Sequence of chain 1.A:
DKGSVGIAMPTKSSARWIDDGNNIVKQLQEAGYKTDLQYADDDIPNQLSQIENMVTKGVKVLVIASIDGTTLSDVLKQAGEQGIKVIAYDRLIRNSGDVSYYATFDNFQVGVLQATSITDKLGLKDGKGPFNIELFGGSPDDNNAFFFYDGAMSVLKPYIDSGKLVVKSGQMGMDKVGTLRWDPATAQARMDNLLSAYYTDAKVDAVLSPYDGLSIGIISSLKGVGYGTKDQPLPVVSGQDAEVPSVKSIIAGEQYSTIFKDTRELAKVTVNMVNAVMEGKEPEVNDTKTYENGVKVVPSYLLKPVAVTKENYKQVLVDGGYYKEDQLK

The protein below binds the small molecule below.
Small molecule (SMILES): O=C(O)[C@H]1O[C@@H](O)[C@H](O)[C@@H](O)[C@@H]1O

Binding-site contacts:
Ligand atom O4 contacts residue TYR212 of chain 1.A at 3.2 Å.
Ligand atom O3 contacts residue GLN241 of chain 1.A at 4.0 Å.
Ligand atom C1 contacts residue ASN145 of chain 1.A at 4.0 Å.
Ligand atom C6 contacts residue ARG92 of chain 1.A at 3.8 Å.
Ligand atom O5 contacts residue TRP183 of chain 1.A at 3.6 Å.
Ligand atom O3 contacts residue ARG17 of chain 1.A at 2.9 Å (salt-bridge).
Ligand atom C2 contacts residue TRP18 of chain 1.A at 4.0 Å (hydrophobic).
Ligand atom C3 contacts residue ARG17 of chain 1.A at 3.8 Å.
Ligand atom O6A contacts residue SER15 of chain 1.A at 3.9 Å.
Ligand atom C3 contacts residue ASP242 of chain 1.A at 3.7 Å.
Ligand atom O6B contacts residue TRP183 of chain 1.A at 3.8 Å.
Ligand atom C1 contacts residue ASP143 of chain 1.A at 3.2 Å.
Ligand atom C2 contacts residue ASP91 of chain 1.A at 3.3 Å.
Ligand atom O5 contacts residue TRP18 of chain 1.A at 3.7 Å.
Ligand atom O2 contacts residue ASP91 of chain 1.A at 2.6 Å (salt-bridge).
Ligand atom C2 contacts residue ARG17 of chain 1.A at 3.6 Å.
Ligand atom O1 contacts residue ASN145 of chain 1.A at 3.1 Å (h-bond).
Ligand atom O2 contacts residue PHE149 of chain 1.A at 3.7 Å.
Ligand atom O5 contacts residue ARG92 of chain 1.A at 3.1 Å (salt-bridge).
Ligand atom O1 contacts residue ASP143 of chain 1.A at 2.6 Å (salt-bridge).
Ligand atom O5 contacts residue ASP143 of chain 1.A at 3.5 Å (salt-bridge).
Ligand atom O1 contacts residue ARG92 of chain 1.A at 2.9 Å (salt-bridge).
Ligand atom O2 contacts residue ARG17 of chain 1.A at 3.4 Å (salt-bridge).
Ligand atom O6A contacts residue TRP183 of chain 1.A at 3.3 Å.
Ligand atom C5 contacts residue TRP183 of chain 1.A at 3.6 Å (hydrophobic).
Ligand atom O2 contacts residue ASN145 of chain 1.A at 3.2 Å (h-bond).
Ligand atom O6B contacts residue SER15 of chain 1.A at 3.9 Å.
Ligand atom O3 contacts residue ASP242 of chain 1.A at 2.7 Å (salt-bridge).
Ligand atom O6B contacts residue TYR212 of chain 1.A at 3.5 Å.
Ligand atom C1 contacts residue TRP183 of chain 1.A at 3.8 Å (hydrophobic).
Ligand atom C4 contacts residue ASP242 of chain 1.A at 3.3 Å.
Ligand atom O3 contacts residue LYS262 of chain 1.A at 3.0 Å (salt-bridge).
Ligand atom O1 contacts residue ASP91 of chain 1.A at 3.5 Å (salt-bridge).
Ligand atom C3 contacts residue LYS262 of chain 1.A at 3.7 Å.
Ligand atom C2 contacts residue LYS262 of chain 1.A at 3.9 Å.
Ligand atom O6A contacts residue ARG92 of chain 1.A at 2.8 Å (salt-bridge).
Ligand atom C6 contacts residue TRP183 of chain 1.A at 3.5 Å (hydrophobic).
Ligand atom C1 contacts residue ARG92 of chain 1.A at 3.9 Å.
Ligand atom O2 contacts residue LYS262 of chain 1.A at 3.0 Å (salt-bridge).
Ligand atom O4 contacts residue ASP242 of chain 1.A at 2.5 Å (salt-bridge).